This small molecule binds to this protein.
Small molecule (SMILES): CC(C)C[C@H](NC(=O)[C@H](CCCCN)NC(=O)[C@H](CC(C)C)NC(=O)[C@H](CCC(=O)O)NC(=O)[C@@H](NC(=O)[C@@H](N)CS)[C@@H](C)O)C(=O)N[C@@H](CO)C(=O)N[C@@H](CC(=O)O)C(=O)N[C@@H](Cc1ccc(O)cc1)C(=O)O

Sequence of chain 1.A:
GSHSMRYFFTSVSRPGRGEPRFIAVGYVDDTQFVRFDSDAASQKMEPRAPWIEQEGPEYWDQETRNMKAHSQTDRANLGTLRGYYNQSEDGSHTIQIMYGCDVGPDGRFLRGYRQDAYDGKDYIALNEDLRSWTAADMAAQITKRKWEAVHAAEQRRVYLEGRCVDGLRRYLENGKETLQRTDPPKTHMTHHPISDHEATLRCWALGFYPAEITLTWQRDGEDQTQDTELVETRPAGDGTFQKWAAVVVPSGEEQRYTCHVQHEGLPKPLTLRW

Binding-site contacts:
Ligand atom C contacts residue TYR84 of chain 1.A at 3.4 Å (hydrophobic).
Ligand atom CZ contacts residue ASP116 of chain 1.A at 3.4 Å.
Ligand atom N contacts residue TYR99 of chain 1.A at 3.1 Å (h-bond).
Ligand atom CG2 contacts residue MET67 of chain 1.A at 3.5 Å (hydrophobic).
Ligand atom OE1 contacts residue ARG156 of chain 1.A at 2.9 Å (salt-bridge).
Ligand atom N contacts residue MET5 of chain 1.A at 3.5 Å.
Ligand atom CA contacts residue TYR7 of chain 1.A at 3.3 Å (hydrophobic).
Ligand atom CD contacts residue TYR159 of chain 1.A at 3.5 Å (hydrophobic).
Ligand atom OH contacts residue ASP116 of chain 1.A at 2.5 Å (salt-bridge).
Ligand atom CD2 contacts residue GLN62 of chain 1.A at 3.4 Å.
Ligand atom OD1 contacts residue THR73 of chain 1.A at 3.4 Å.
Ligand atom N contacts residue TYR171 of chain 1.A at 3.1 Å (h-bond).
Ligand atom CG2 contacts residue GLU63 of chain 1.A at 3.2 Å.
Ligand atom CA contacts residue THR143 of chain 1.A at 3.5 Å.
Ligand atom CB contacts residue THR143 of chain 1.A at 3.3 Å.
Ligand atom O contacts residue ARG163 of chain 1.A at 2.6 Å (salt-bridge).
Ligand atom O contacts residue TYR159 of chain 1.A at 2.7 Å (h-bond).
Ligand atom SG contacts residue ARG163 of chain 1.A at 3.2 Å (salt-bridge).
Ligand atom C contacts residue TYR7 of chain 1.A at 3.4 Å (hydrophobic).
Ligand atom N contacts residue ASN77 of chain 1.A at 3.0 Å (h-bond).
Ligand atom OXT contacts residue TYR84 of chain 1.A at 3.5 Å (h-bond).
Ligand atom CA contacts residue TYR171 of chain 1.A at 3.4 Å (hydrophobic).
Ligand atom O contacts residue HIS70 of chain 1.A at 3.2 Å.
Ligand atom OG1 contacts residue TYR99 of chain 1.A at 2.6 Å (h-bond).
Ligand atom N contacts residue GLU63 of chain 1.A at 2.8 Å (salt-bridge).
Ligand atom CA contacts residue GLU63 of chain 1.A at 3.4 Å.
Ligand atom O contacts residue TRP147 of chain 1.A at 2.8 Å (h-bond).
Ligand atom O contacts residue THR143 of chain 1.A at 2.7 Å (h-bond).
Ligand atom CG2 contacts residue ASN66 of chain 1.A at 3.4 Å.
Ligand atom O contacts residue ASN66 of chain 1.A at 3.2 Å (h-bond).
Ligand atom O contacts residue ASN66 of chain 1.A at 3.3 Å (h-bond).
Ligand atom OG1 contacts residue MET67 of chain 1.A at 3.4 Å.
Ligand atom O contacts residue THR73 of chain 1.A at 3.5 Å.
Ligand atom CD2 contacts residue HIS70 of chain 1.A at 3.3 Å.
Ligand atom OE2 contacts residue ARG156 of chain 1.A at 3.2 Å.
Ligand atom CA contacts residue ASN77 of chain 1.A at 3.4 Å.
Ligand atom CB contacts residue GLU63 of chain 1.A at 3.4 Å.
Ligand atom O contacts residue ASN77 of chain 1.A at 3.3 Å (h-bond).
Ligand atom O contacts residue TYR84 of chain 1.A at 2.8 Å (h-bond).
Ligand atom N contacts residue TYR7 of chain 1.A at 3.5 Å (h-bond).